Binding-site contacts:
Ligand atom C2 contacts residue ASN388 of chain 50.E at 2.5 Å.
Ligand atom C5 contacts residue ASP338 of chain 50.E at 3.5 Å.
Ligand atom O4 contacts residue ASP338 of chain 50.E at 4.2 Å.
Ligand atom C5 contacts residue ASN388 of chain 50.E at 3.6 Å.
Ligand atom C1 contacts residue ARG358 of chain 50.E at 3.7 Å.
Ligand atom O7 contacts residue GLN39 of chain 50.E at 2.9 Å (h-bond).
Ligand atom C7 contacts residue GLN39 of chain 50.E at 4.1 Å.
Ligand atom C2 contacts residue ARG358 of chain 50.E at 4.3 Å.
Ligand atom C8 contacts residue SER390 of chain 50.E at 3.3 Å.
Ligand atom O6 contacts residue HIS339 of chain 50.E at 3.9 Å.
Ligand atom N2 contacts residue ASN388 of chain 50.E at 2.9 Å (h-bond).
Ligand atom O6 contacts residue ARG358 of chain 50.E at 3.3 Å.
Ligand atom O7 contacts residue ASN388 of chain 50.E at 3.9 Å.
Ligand atom C1 contacts residue ASP338 of chain 50.E at 4.3 Å.
Ligand atom C4 contacts residue TYR41 of chain 50.E at 3.9 Å (hydrophobic).
Ligand atom O4 contacts residue TYR41 of chain 50.E at 3.5 Å (h-bond).
Ligand atom O5 contacts residue ARG358 of chain 50.E at 3.4 Å (salt-bridge).
Ligand atom C3 contacts residue TYR41 of chain 50.E at 4.2 Å (hydrophobic).
Ligand atom C6 contacts residue TYR41 of chain 50.E at 3.6 Å (hydrophobic).
Ligand atom C7 contacts residue ASN388 of chain 50.E at 3.6 Å.
Ligand atom C4 contacts residue ASP338 of chain 50.E at 4.3 Å.
Ligand atom O6 contacts residue TYR386 of chain 50.E at 4.0 Å.
Ligand atom C8 contacts residue GLU61 of chain 50.E at 3.3 Å.
Ligand atom C8 contacts residue TYR41 of chain 50.E at 3.6 Å (hydrophobic).
Ligand atom O6 contacts residue ASP338 of chain 50.E at 2.9 Å (salt-bridge).
Ligand atom O7 contacts residue TYR41 of chain 50.E at 3.3 Å (h-bond).
Ligand atom N2 contacts residue TYR41 of chain 50.E at 4.3 Å.
Ligand atom C3 contacts residue ASN388 of chain 50.E at 3.8 Å.
Ligand atom C3 contacts residue ASP338 of chain 50.E at 4.5 Å.
Ligand atom O5 contacts residue ASN388 of chain 50.E at 2.3 Å (h-bond).
Ligand atom O5 contacts residue ASP338 of chain 50.E at 4.2 Å.
Ligand atom C6 contacts residue ARG358 of chain 50.E at 4.4 Å.
Ligand atom C6 contacts residue ASP338 of chain 50.E at 3.3 Å.
Ligand atom C7 contacts residue SER390 of chain 50.E at 4.2 Å.
Ligand atom C7 contacts residue TYR41 of chain 50.E at 3.5 Å (hydrophobic).
Ligand atom O5 contacts residue TYR41 of chain 50.E at 4.4 Å.
Ligand atom O6 contacts residue TYR41 of chain 50.E at 3.6 Å.
Ligand atom C4 contacts residue ASN388 of chain 50.E at 4.2 Å.
Ligand atom C1 contacts residue ASN388 of chain 50.E at 1.4 Å.
Ligand atom C5 contacts residue TYR41 of chain 50.E at 3.4 Å (hydrophobic).

Sequence of chain 50.E:
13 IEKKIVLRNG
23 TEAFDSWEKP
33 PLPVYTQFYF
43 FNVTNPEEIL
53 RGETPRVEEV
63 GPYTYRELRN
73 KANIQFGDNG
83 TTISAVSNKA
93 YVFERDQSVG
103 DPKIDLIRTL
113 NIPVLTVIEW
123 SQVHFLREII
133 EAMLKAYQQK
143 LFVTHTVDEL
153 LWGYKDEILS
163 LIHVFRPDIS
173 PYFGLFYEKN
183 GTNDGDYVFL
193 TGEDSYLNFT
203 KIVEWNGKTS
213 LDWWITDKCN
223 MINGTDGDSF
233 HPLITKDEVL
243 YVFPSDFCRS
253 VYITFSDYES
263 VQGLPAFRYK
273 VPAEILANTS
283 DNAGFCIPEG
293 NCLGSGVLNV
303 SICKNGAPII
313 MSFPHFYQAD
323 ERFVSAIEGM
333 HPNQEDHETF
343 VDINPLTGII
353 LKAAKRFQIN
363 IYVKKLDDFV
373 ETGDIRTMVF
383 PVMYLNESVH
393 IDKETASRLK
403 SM

A small-molecule ligand and the protein it binds are described below.
Small molecule (SMILES): CC(=O)N[C@H]1[C@H](O[C@H]2[C@H](O)[C@@H](NC(C)=O)CO[C@@H]2CO)O[C@H](CO)[C@@H](O[C@@H]2O[C@H](CO[C@H]3O[C@H](CO)[C@@H](O)[C@H](O)[C@@H]3O)[C@@H](O)[C@H](O[C@H]3O[C@H](CO)[C@@H](O)[C@H](O)[C@@H]3O)[C@@H]2O)[C@@H]1O